This small molecule binds to this protein.
Small molecule (SMILES): CC(C)CCC[C@@H](C)[C@H]1CC[C@H]2[C@@H]3CC=C4C[C@@H](O)CC[C@]4(C)[C@H]3CC[C@]12C

Binding-site contacts:
Ligand atom C11 contacts residue GLN85 of chain 1.A at 3.6 Å.
Ligand atom C12 contacts residue CYS178 of chain 1.A at 4.0 Å (hydrophobic).
Ligand atom C16 contacts residue ILE25 of chain 1.A at 4.1 Å (hydrophobic).
Ligand atom C12 contacts residue ARG47 of chain 1.A at 4.0 Å.
Ligand atom C27 contacts residue LEU188 of chain 1.A at 3.8 Å (hydrophobic).
Ligand atom C21 contacts residue THR89 of chain 1.A at 3.9 Å.
Ligand atom O1 contacts residue VAL82 of chain 1.A at 4.0 Å.
Ligand atom C24 contacts residue ILE25 of chain 1.A at 4.0 Å (hydrophobic).
Ligand atom C11 contacts residue ARG47 of chain 1.A at 3.5 Å.
Ligand atom C7 contacts residue ALA154 of chain 1.A at 4.0 Å (hydrophobic).
Ligand atom C18 contacts residue PRO92 of chain 1.A at 3.5 Å (hydrophobic).
Ligand atom O1 contacts residue ASN175 of chain 1.A at 3.8 Å.
Ligand atom C3 contacts residue TYR51 of chain 1.A at 3.6 Å (hydrophobic).
Ligand atom C19 contacts residue GLN85 of chain 1.A at 3.6 Å.
Ligand atom C9 contacts residue CYS178 of chain 1.A at 4.1 Å (hydrophobic).
Ligand atom C1 contacts residue CYS178 of chain 1.A at 4.0 Å (hydrophobic).
Ligand atom C1 contacts residue GLN85 of chain 1.A at 3.7 Å.
Ligand atom C4 contacts residue TYR51 of chain 1.A at 3.5 Å (hydrophobic).
Ligand atom C2 contacts residue GLN85 of chain 1.A at 3.9 Å.
Ligand atom C2 contacts residue GLN192 of chain 1.A at 3.7 Å.
Ligand atom C7 contacts residue PRO143 of chain 1.A at 3.8 Å (hydrophobic).
Ligand atom C11 contacts residue CYS178 of chain 1.A at 3.8 Å (hydrophobic).
Ligand atom C7 contacts residue PHE44 of chain 1.A at 3.9 Å (hydrophobic).
Ligand atom C23 contacts residue LYS91 of chain 1.A at 3.9 Å.
Ligand atom C4 contacts residue PRO156 of chain 1.A at 3.9 Å (hydrophobic).
Ligand atom C26 contacts residue MET34 of chain 1.A at 3.4 Å (hydrophobic).
Ligand atom C21 contacts residue ARG88 of chain 1.A at 3.8 Å.
Ligand atom C4 contacts residue LEU48 of chain 1.A at 3.9 Å (hydrophobic).
Ligand atom C26 contacts residue PHE38 of chain 1.A at 4.1 Å (hydrophobic).
Ligand atom C24 contacts residue ILE183 of chain 1.A at 3.9 Å (hydrophobic).
Ligand atom C3 contacts residue PRO156 of chain 1.A at 4.0 Å (hydrophobic).
Ligand atom C18 contacts residue ARG47 of chain 1.A at 3.9 Å.
Ligand atom C27 contacts residue ILE17 of chain 2.A at 4.1 Å (hydrophobic).
Ligand atom C8 contacts residue PHE44 of chain 1.A at 4.1 Å (hydrophobic).
Ligand atom C23 contacts residue THR89 of chain 1.A at 3.6 Å.
Ligand atom C27 contacts residue ILE183 of chain 1.A at 3.7 Å (hydrophobic).
Ligand atom C19 contacts residue ARG47 of chain 1.A at 3.8 Å.
Ligand atom O1 contacts residue PRO156 of chain 1.A at 4.0 Å.
Ligand atom C6 contacts residue PHE44 of chain 1.A at 3.8 Å (hydrophobic).
Ligand atom O1 contacts residue TYR51 of chain 1.A at 2.7 Å (h-bond).

Sequence of chain 2.A:
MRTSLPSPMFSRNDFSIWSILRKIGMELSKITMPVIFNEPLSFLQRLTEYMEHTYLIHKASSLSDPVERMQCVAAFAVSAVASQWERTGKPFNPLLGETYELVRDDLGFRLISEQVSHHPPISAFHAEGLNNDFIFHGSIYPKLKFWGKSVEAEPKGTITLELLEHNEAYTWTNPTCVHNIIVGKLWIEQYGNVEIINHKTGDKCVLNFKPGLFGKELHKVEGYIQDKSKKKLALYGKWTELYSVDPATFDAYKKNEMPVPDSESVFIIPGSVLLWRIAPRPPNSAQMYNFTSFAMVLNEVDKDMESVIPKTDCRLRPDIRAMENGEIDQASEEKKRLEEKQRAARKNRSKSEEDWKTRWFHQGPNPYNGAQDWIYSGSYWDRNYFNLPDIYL

Sequence of chain 1.A:
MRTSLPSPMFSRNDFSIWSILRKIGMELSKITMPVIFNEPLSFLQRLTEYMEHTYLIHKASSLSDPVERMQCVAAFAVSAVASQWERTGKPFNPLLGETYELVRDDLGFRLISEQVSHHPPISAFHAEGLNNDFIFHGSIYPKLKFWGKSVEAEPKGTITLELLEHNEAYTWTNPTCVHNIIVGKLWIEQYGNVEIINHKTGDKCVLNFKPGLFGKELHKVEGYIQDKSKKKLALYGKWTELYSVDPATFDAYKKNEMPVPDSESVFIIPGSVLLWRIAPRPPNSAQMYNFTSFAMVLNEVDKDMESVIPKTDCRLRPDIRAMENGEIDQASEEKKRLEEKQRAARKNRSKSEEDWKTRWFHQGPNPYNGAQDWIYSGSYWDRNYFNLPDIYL